Sequence of chain 1.K:
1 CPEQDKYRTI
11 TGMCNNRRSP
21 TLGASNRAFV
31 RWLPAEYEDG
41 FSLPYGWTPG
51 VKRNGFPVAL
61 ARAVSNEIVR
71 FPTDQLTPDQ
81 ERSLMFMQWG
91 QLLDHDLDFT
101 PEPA

Binding-site contacts:
Ligand atom O2 contacts residue MAN5 of chain 1.V at 3.6 Å.
Ligand atom C1 contacts residue PHE327 of chain 1.L at 3.4 Å (hydrophobic).
Ligand atom C6 contacts residue ARG392 of chain 1.J at 3.9 Å.
Ligand atom O3 contacts residue FUC6 of chain 1.V at 3.5 Å.
Ligand atom C1 contacts residue LYS196 of chain 1.L at 3.8 Å.
Ligand atom O5 contacts residue PHE327 of chain 1.L at 3.1 Å (h-bond).
Ligand atom C8 contacts residue SER207 of chain 1.J at 3.4 Å.
Ligand atom O4 contacts residue LYS393 of chain 1.L at 2.8 Å (salt-bridge).
Ligand atom C6 contacts residue LYS393 of chain 1.L at 3.7 Å.
Ligand atom O7 contacts residue PHE327 of chain 1.L at 3.5 Å (h-bond).
Ligand atom C2 contacts residue ARG326 of chain 1.L at 3.9 Å.
Ligand atom O4 contacts residue TYR197 of chain 1.L at 3.7 Å.
Ligand atom C4 contacts residue ARG392 of chain 1.J at 3.8 Å.
Ligand atom C4 contacts residue PHE327 of chain 1.L at 3.6 Å (hydrophobic).
Ligand atom C7 contacts residue ASN205 of chain 1.J at 3.4 Å.
Ligand atom N2 contacts residue ASN205 of chain 1.J at 3.0 Å (h-bond).
Ligand atom C2 contacts residue MAN5 of chain 1.V at 3.4 Å.
Ligand atom C8 contacts residue LEU33 of chain 1.K at 3.6 Å (hydrophobic).
Ligand atom C3 contacts residue ASN205 of chain 1.J at 3.8 Å.
Ligand atom O2 contacts residue LYS196 of chain 1.L at 3.1 Å (salt-bridge).
Ligand atom O3 contacts residue PHE327 of chain 1.L at 2.8 Å (h-bond).
Ligand atom C2 contacts residue ASN205 of chain 1.J at 2.6 Å.
Ligand atom O5 contacts residue LYS196 of chain 1.L at 3.2 Å (salt-bridge).
Ligand atom C5 contacts residue PHE327 of chain 1.L at 3.1 Å (hydrophobic).
Ligand atom C6 contacts residue PHE327 of chain 1.L at 3.4 Å (hydrophobic).
Ligand atom C3 contacts residue PHE327 of chain 1.L at 3.6 Å (hydrophobic).
Ligand atom O6 contacts residue GLY329 of chain 1.L at 3.3 Å.
Ligand atom O5 contacts residue PHE327 of chain 1.L at 3.4 Å.
Ligand atom O6 contacts residue TRP32 of chain 1.K at 3.9 Å.
Ligand atom O6 contacts residue LYS196 of chain 1.L at 3.3 Å (salt-bridge).
Ligand atom O5 contacts residue VAL208 of chain 1.J at 3.5 Å.
Ligand atom O7 contacts residue ASN205 of chain 1.J at 3.3 Å (h-bond).
Ligand atom O4 contacts residue ARG326 of chain 1.L at 3.8 Å.
Ligand atom C6 contacts residue VAL208 of chain 1.J at 3.9 Å (hydrophobic).
Ligand atom C6 contacts residue TRP32 of chain 1.K at 3.8 Å (hydrophobic).
Ligand atom O7 contacts residue ARG326 of chain 1.L at 3.5 Å.
Ligand atom C5 contacts residue ASN205 of chain 1.J at 3.5 Å.
Ligand atom C1 contacts residue ASN205 of chain 1.J at 1.4 Å.
Ligand atom O4 contacts residue ARG392 of chain 1.J at 3.7 Å.
Ligand atom O5 contacts residue ASN205 of chain 1.J at 2.3 Å (h-bond).

This protein binds this small molecule.
Small molecule (SMILES): CC(=O)N[C@H]1[C@H](O[C@H]2[C@H](O)[C@@H](NC(C)=O)CO[C@@H]2CO[C@@H]2O[C@@H](C)[C@@H](O)[C@@H](O)[C@@H]2O)O[C@H](CO)[C@@H](O[C@@H]2O[C@H](CO[C@H]3O[C@H](CO)[C@@H](O)[C@H](O)[C@@H]3O)[C@@H](O)[C@H](O[C@H]3O[C@H](CO)[C@@H](O)[C@H](O)[C@@H]3O)[C@@H]2O)[C@@H]1O

Sequence of chain 1.L:
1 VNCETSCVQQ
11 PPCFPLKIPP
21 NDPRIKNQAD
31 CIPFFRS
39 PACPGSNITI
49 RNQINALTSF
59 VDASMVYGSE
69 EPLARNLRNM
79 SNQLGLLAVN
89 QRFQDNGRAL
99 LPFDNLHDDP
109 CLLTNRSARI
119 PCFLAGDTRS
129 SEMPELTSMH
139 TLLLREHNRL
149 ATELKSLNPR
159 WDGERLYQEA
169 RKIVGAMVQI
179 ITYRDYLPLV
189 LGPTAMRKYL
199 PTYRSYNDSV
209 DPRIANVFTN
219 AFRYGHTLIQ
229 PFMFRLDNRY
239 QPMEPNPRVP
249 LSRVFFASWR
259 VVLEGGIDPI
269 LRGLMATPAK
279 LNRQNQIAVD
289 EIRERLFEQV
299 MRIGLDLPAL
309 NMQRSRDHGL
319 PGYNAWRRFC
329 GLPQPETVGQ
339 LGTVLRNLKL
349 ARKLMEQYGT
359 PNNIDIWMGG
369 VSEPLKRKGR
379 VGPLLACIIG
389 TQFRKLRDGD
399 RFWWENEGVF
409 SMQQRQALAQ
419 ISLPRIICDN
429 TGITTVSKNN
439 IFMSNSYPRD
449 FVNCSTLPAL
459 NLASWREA

Sequence of chain 1.J:
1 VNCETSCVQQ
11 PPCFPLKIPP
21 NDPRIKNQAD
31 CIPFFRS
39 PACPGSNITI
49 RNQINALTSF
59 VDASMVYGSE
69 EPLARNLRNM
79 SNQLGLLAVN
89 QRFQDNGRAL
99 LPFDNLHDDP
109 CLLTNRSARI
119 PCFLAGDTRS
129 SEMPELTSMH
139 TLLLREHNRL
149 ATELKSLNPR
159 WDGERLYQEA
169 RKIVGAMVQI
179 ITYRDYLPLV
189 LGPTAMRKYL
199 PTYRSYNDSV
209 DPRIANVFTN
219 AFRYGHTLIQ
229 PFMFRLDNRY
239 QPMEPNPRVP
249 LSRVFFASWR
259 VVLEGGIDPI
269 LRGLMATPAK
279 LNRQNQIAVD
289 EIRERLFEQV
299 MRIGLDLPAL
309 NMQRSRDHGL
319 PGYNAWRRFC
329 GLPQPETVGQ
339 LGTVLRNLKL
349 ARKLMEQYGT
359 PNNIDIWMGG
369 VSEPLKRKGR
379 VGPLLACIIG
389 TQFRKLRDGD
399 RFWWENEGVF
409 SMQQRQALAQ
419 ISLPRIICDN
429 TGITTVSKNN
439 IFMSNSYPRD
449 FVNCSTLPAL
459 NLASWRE